Sequence of chain 3.B:
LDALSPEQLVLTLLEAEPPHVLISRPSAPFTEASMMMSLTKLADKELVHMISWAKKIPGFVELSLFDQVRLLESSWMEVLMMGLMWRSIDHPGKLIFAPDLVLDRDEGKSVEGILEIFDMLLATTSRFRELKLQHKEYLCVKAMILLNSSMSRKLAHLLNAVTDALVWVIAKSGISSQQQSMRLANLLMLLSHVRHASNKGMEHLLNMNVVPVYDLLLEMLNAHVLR

Sequence of chain 2.A:
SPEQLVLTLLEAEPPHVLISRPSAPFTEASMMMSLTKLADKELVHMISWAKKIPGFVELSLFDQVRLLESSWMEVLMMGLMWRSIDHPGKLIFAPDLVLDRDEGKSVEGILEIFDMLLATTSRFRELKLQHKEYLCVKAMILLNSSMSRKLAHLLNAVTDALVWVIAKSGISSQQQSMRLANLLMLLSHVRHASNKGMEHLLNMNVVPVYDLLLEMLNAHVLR

This small molecule binds to this protein.
Small molecule (SMILES): CC/C(=C(\c1ccc(O)cc1)c1ccc(OCCN(C)C)cc1)c1ccccc1

Binding-site contacts:
Ligand atom C5 contacts residue GLU76 of chain 2.A at 3.5 Å.
Ligand atom C14 contacts residue ILE54 of chain 2.A at 3.8 Å (hydrophobic).
Ligand atom C26 contacts residue LYS58 of chain 2.A at 3.5 Å.
Ligand atom N24 contacts residue GLN71 of chain 2.A at 3.9 Å.
Ligand atom C12 contacts residue TRP79 of chain 2.A at 3.6 Å (hydrophobic).
Ligand atom C13 contacts residue LEU50 of chain 2.A at 3.7 Å (hydrophobic).
Ligand atom C24 contacts residue ARG245 of chain 3.B at 3.5 Å.
Ligand atom C13 contacts residue TRP79 of chain 2.A at 3.5 Å (hydrophobic).
Ligand atom C22 contacts residue VAL72 of chain 2.A at 3.9 Å (hydrophobic).
Ligand atom C6 contacts residue VAL72 of chain 2.A at 3.5 Å (hydrophobic).
Ligand atom C24 contacts residue VAL72 of chain 2.A at 3.9 Å (hydrophobic).
Ligand atom C9 contacts residue TRP79 of chain 2.A at 3.5 Å (hydrophobic).
Ligand atom C13 contacts residue MET53 of chain 2.A at 3.8 Å (hydrophobic).
Ligand atom C21 contacts residue ILE54 of chain 2.A at 3.5 Å (hydrophobic).
Ligand atom C20 contacts residue VAL72 of chain 2.A at 3.9 Å (hydrophobic).
Ligand atom C20 contacts residue ILE54 of chain 2.A at 3.7 Å (hydrophobic).
Ligand atom N24 contacts residue LEU68 of chain 2.A at 3.9 Å.
Ligand atom C23 contacts residue ARG245 of chain 3.B at 3.3 Å.
Ligand atom C15 contacts residue MET238 of chain 3.B at 3.7 Å (hydrophobic).
Ligand atom C15 contacts residue ILE54 of chain 2.A at 3.8 Å (hydrophobic).
Ligand atom C22 contacts residue LEU75 of chain 2.A at 3.7 Å (hydrophobic).
Ligand atom C14 contacts residue LEU50 of chain 2.A at 3.2 Å (hydrophobic).
Ligand atom C26 contacts residue ARG245 of chain 3.B at 3.3 Å.
Ligand atom N24 contacts residue ARG245 of chain 3.B at 3.9 Å.
Ligand atom C19 contacts residue MET238 of chain 3.B at 3.7 Å (hydrophobic).
Ligand atom C6 contacts residue GLU76 of chain 2.A at 3.3 Å.
Ligand atom C1 contacts residue GLU76 of chain 2.A at 3.8 Å.
Ligand atom C21 contacts residue LEU75 of chain 2.A at 3.7 Å (hydrophobic).
Ligand atom C21 contacts residue VAL72 of chain 2.A at 3.8 Å (hydrophobic).
Ligand atom O4 contacts residue OHT1 of chain 3.F at 3.4 Å (h-bond).
Ligand atom C16 contacts residue MET238 of chain 3.B at 3.7 Å (hydrophobic).
Ligand atom C12 contacts residue LEU75 of chain 2.A at 3.5 Å (hydrophobic).
Ligand atom C19 contacts residue ARG245 of chain 3.B at 3.9 Å.
Ligand atom C15 contacts residue LEU50 of chain 2.A at 3.5 Å (hydrophobic).
Ligand atom O20 contacts residue ILE54 of chain 2.A at 3.7 Å.
Ligand atom C10 contacts residue LEU234 of chain 3.B at 3.5 Å (hydrophobic).
Ligand atom C26 contacts residue VAL243 of chain 3.B at 3.1 Å (hydrophobic).
Ligand atom C19 contacts residue LEU244 of chain 3.B at 3.9 Å (hydrophobic).
Ligand atom O20 contacts residue VAL72 of chain 2.A at 3.9 Å.
Ligand atom C25 contacts residue GLN71 of chain 2.A at 3.6 Å.